Sequence of chain 1.B:
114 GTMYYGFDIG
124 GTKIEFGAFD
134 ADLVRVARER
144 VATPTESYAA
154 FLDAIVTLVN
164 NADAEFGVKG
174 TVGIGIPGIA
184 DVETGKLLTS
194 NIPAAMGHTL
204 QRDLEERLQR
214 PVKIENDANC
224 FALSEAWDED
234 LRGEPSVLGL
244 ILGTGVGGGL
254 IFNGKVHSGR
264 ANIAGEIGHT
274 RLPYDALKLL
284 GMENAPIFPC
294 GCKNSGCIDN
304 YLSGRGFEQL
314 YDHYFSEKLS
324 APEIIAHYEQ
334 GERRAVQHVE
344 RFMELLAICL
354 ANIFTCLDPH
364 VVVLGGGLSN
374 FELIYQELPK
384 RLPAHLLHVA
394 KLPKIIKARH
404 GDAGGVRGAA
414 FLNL

A protein and the small-molecule ligand that binds it are described below.
Small molecule (SMILES): CC(=O)N[C@@H]1[C@@H](O)[C@H](O)[C@@H](CO)O[C@@H]1O

Binding-site contacts:
Ligand atom C2 contacts residue HIS272 of chain 1.B at 4.2 Å.
Ligand atom C4 contacts residue GLY250 of chain 1.B at 4.2 Å.
Ligand atom C5 contacts residue GLY250 of chain 1.B at 3.6 Å.
Ligand atom C7 contacts residue HIS272 of chain 1.B at 3.5 Å.
Ligand atom C1 contacts residue ASP302 of chain 1.B at 3.4 Å.
Ligand atom C1 contacts residue VAL249 of chain 1.B at 4.0 Å (hydrophobic).
Ligand atom O4 contacts residue ALA221 of chain 1.B at 3.5 Å.
Ligand atom O1 contacts residue GLU269 of chain 1.B at 4.1 Å.
Ligand atom O4 contacts residue GLY250 of chain 1.B at 3.7 Å.
Ligand atom O3 contacts residue GLU269 of chain 1.B at 2.6 Å (salt-bridge).
Ligand atom C8 contacts residue GLU269 of chain 1.B at 3.9 Å.
Ligand atom O4 contacts residue ASN219 of chain 1.B at 3.4 Å (h-bond).
Ligand atom O5 contacts residue ASP302 of chain 1.B at 3.8 Å.
Ligand atom O4 contacts residue ASP220 of chain 1.B at 2.8 Å (salt-bridge).
Ligand atom O3 contacts residue ASN219 of chain 1.B at 2.9 Å (h-bond).
Ligand atom C6 contacts residue ASP220 of chain 1.B at 4.0 Å.
Ligand atom C6 contacts residue GLY248 of chain 1.B at 4.1 Å.
Ligand atom N2 contacts residue GLU269 of chain 1.B at 2.9 Å (salt-bridge).
Ligand atom O7 contacts residue HIS272 of chain 1.B at 4.1 Å.
Ligand atom C8 contacts residue HIS272 of chain 1.B at 3.9 Å.
Ligand atom O3 contacts residue GLY181 of chain 1.B at 3.2 Å (h-bond).
Ligand atom C7 contacts residue GLU269 of chain 1.B at 3.9 Å.
Ligand atom O1 contacts residue HIS272 of chain 1.B at 3.5 Å (h-bond).
Ligand atom C2 contacts residue GLU269 of chain 1.B at 3.6 Å.
Ligand atom C3 contacts residue ASN219 of chain 1.B at 4.0 Å.
Ligand atom C1 contacts residue HIS272 of chain 1.B at 4.2 Å.
Ligand atom C6 contacts residue GLY250 of chain 1.B at 3.8 Å.
Ligand atom C4 contacts residue ASN219 of chain 1.B at 4.0 Å.
Ligand atom N2 contacts residue HIS272 of chain 1.B at 3.2 Å (h-bond).
Ligand atom C3 contacts residue GLU269 of chain 1.B at 3.2 Å.
Ligand atom C8 contacts residue LEU191 of chain 1.B at 3.7 Å (hydrophobic).
Ligand atom O1 contacts residue VAL249 of chain 1.B at 3.0 Å (h-bond).
Ligand atom C6 contacts residue VAL249 of chain 1.B at 3.9 Å (hydrophobic).
Ligand atom C8 contacts residue ILE182 of chain 1.B at 3.9 Å (hydrophobic).
Ligand atom O5 contacts residue GLY248 of chain 1.B at 3.9 Å.
Ligand atom C5 contacts residue VAL249 of chain 1.B at 3.5 Å (hydrophobic).
Ligand atom O5 contacts residue VAL249 of chain 1.B at 3.9 Å.
Ligand atom O6 contacts residue ASP220 of chain 1.B at 2.9 Å (salt-bridge).
Ligand atom C4 contacts residue ASP220 of chain 1.B at 3.4 Å.
Ligand atom O1 contacts residue ASP302 of chain 1.B at 2.5 Å (salt-bridge).